A small-molecule ligand and the protein it binds are described below.
Small molecule (SMILES): OC[C@H]1O[C@@H](O[C@@H]2[C@@H](O)[C@H](O[C@@H]3[C@@H](O)[C@H](O[C@@H]4[C@@H](O)[C@H](O)O[C@H](CO)[C@H]4O)O[C@H](CO)[C@H]3O)O[C@H](CO)[C@H]2O)[C@H](O)[C@@H](O)[C@@H]1O

Sequence of chain 1.A:
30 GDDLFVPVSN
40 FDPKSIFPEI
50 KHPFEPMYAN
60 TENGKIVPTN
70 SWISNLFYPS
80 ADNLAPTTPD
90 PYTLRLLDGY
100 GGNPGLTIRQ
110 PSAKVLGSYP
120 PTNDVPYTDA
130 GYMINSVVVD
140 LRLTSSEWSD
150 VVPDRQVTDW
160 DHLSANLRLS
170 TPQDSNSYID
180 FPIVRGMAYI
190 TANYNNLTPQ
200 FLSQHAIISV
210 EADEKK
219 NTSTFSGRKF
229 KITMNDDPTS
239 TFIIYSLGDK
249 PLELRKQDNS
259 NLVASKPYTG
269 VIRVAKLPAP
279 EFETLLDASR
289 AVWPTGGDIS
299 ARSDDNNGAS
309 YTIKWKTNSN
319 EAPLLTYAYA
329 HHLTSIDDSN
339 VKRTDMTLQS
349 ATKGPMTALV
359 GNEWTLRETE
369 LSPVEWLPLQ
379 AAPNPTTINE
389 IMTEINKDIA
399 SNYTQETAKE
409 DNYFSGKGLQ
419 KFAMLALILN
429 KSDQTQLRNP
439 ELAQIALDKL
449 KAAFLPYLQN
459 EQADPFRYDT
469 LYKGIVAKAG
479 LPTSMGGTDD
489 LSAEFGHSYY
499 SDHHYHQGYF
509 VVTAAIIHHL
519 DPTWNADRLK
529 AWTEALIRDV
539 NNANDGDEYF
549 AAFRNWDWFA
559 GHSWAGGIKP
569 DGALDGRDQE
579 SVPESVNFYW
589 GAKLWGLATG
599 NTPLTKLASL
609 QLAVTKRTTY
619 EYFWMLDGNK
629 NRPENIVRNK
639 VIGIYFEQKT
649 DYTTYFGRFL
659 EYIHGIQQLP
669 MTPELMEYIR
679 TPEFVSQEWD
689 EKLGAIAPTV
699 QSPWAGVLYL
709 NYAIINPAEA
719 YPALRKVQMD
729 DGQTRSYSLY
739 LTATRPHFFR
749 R

Binding-site contacts:
Ligand atom C2 contacts residue BGC2 of chain 1.F at 3.4 Å.
Ligand atom C4 contacts residue TYR118 of chain 1.A at 3.9 Å (hydrophobic).
Ligand atom C6 contacts residue ASP573 of chain 1.A at 3.0 Å.
Ligand atom O6 contacts residue BGC3 of chain 1.F at 2.5 Å (h-bond).
Ligand atom O5 contacts residue LYS647 of chain 1.A at 2.9 Å (salt-bridge).
Ligand atom O4 contacts residue LYS647 of chain 1.A at 3.2 Å (salt-bridge).
Ligand atom C6 contacts residue TYR118 of chain 1.A at 3.2 Å (hydrophobic).
Ligand atom O4 contacts residue BGC4 of chain 1.F at 3.7 Å.
Ligand atom O6 contacts residue THR651 of chain 1.A at 2.7 Å (h-bond).
Ligand atom O4 contacts residue ASP573 of chain 1.A at 2.8 Å (salt-bridge).
Ligand atom C4 contacts residue ASP649 of chain 1.A at 3.6 Å.
Ligand atom C5 contacts residue TYR118 of chain 1.A at 3.8 Å (hydrophobic).
Ligand atom O6 contacts residue ASP649 of chain 1.A at 2.9 Å (salt-bridge).
Ligand atom C6 contacts residue THR651 of chain 1.A at 3.5 Å.
Ligand atom O3 contacts residue BGC4 of chain 1.F at 4.0 Å.
Ligand atom O3 contacts residue BGC3 of chain 1.F at 3.7 Å.
Ligand atom C4 contacts residue ASP573 of chain 1.A at 3.4 Å.
Ligand atom O5 contacts residue BGC3 of chain 1.F at 4.0 Å.
Ligand atom O4 contacts residue ILE133 of chain 1.A at 3.9 Å.
Ligand atom O5 contacts residue TYR118 of chain 1.A at 3.7 Å.
Ligand atom C1 contacts residue BGC1 of chain 1.F at 3.7 Å.
Ligand atom C1 contacts residue LYS647 of chain 1.A at 3.6 Å.
Ligand atom O6 contacts residue ASP573 of chain 1.A at 3.9 Å.
Ligand atom O3 contacts residue BGC2 of chain 1.F at 3.8 Å.
Ligand atom O3 contacts residue LYS647 of chain 1.A at 3.3 Å (salt-bridge).
Ligand atom C5 contacts residue LYS647 of chain 1.A at 4.0 Å.
Ligand atom O6 contacts residue BGC4 of chain 1.F at 3.7 Å.
Ligand atom C6 contacts residue BGC3 of chain 1.F at 3.7 Å.
Ligand atom C6 contacts residue TYR131 of chain 1.A at 3.9 Å (hydrophobic).
Ligand atom O4 contacts residue ASP649 of chain 1.A at 3.6 Å (salt-bridge).
Ligand atom O2 contacts residue BGC1 of chain 1.F at 3.9 Å.
Ligand atom O4 contacts residue TYR118 of chain 1.A at 2.8 Å (h-bond).
Ligand atom C5 contacts residue ASP573 of chain 1.A at 3.8 Å.
Ligand atom O6 contacts residue LYS647 of chain 1.A at 2.9 Å (salt-bridge).
Ligand atom O1 contacts residue BGC1 of chain 1.F at 2.4 Å (h-bond).
Ligand atom C6 contacts residue ASP649 of chain 1.A at 3.4 Å.
Ligand atom C4 contacts residue BGC4 of chain 1.F at 4.0 Å.
Ligand atom C6 contacts residue LYS647 of chain 1.A at 4.0 Å.
Ligand atom C1 contacts residue BGC2 of chain 1.F at 3.9 Å.
Ligand atom C6 contacts residue BGC4 of chain 1.F at 3.5 Å.